Sequence of chain 1.A:
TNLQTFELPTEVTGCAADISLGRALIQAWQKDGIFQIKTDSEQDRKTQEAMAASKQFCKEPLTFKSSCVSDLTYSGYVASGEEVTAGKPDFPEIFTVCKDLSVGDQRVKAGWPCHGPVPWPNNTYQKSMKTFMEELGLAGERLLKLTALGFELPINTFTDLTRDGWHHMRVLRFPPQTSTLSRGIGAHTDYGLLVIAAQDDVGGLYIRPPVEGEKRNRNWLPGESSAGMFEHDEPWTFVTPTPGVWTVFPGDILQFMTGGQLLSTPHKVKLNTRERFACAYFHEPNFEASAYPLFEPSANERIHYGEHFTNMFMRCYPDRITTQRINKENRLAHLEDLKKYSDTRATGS

Binding-site contacts:
Ligand atom CZ contacts residue TYR194 of chain 1.A at 3.4 Å (hydrophobic).
Ligand atom CB contacts residue HIS191 of chain 1.A at 3.4 Å.
Ligand atom CG contacts residue HIS191 of chain 1.A at 3.4 Å.
Ligand atom C contacts residue CYS319 of chain 1.A at 3.9 Å (hydrophobic).
Ligand atom OXT contacts residue THR88 of chain 1.A at 3.9 Å.
Ligand atom CD contacts residue HIS191 of chain 1.A at 3.4 Å.
Ligand atom NH1 contacts residue GLU86 of chain 1.A at 3.8 Å.
Ligand atom N contacts residue VAL87 of chain 1.A at 2.9 Å (h-bond).
Ligand atom C contacts residue ARG318 of chain 1.A at 3.6 Å.
Ligand atom N contacts residue CYS319 of chain 1.A at 3.4 Å (h-bond).
Ligand atom NE contacts residue GLU86 of chain 1.A at 2.9 Å (salt-bridge).
Ligand atom CD contacts residue GLU86 of chain 1.A at 3.7 Å.
Ligand atom NH2 contacts residue ASP193 of chain 1.A at 3.1 Å (salt-bridge).
Ligand atom CB contacts residue TYR194 of chain 1.A at 3.8 Å (hydrophobic).
Ligand atom C contacts residue TYR194 of chain 1.A at 3.2 Å (hydrophobic).
Ligand atom CZ contacts residue ARG173 of chain 1.A at 3.5 Å.
Ligand atom CZ contacts residue GLU86 of chain 1.A at 3.8 Å.
Ligand atom CD contacts residue ASP193 of chain 1.A at 3.6 Å.
Ligand atom O contacts residue TYR194 of chain 1.A at 2.7 Å (h-bond).
Ligand atom CG contacts residue THR88 of chain 1.A at 3.7 Å.
Ligand atom CD contacts residue ARG173 of chain 1.A at 3.8 Å.
Ligand atom CA contacts residue GLU86 of chain 1.A at 3.5 Å.
Ligand atom NH1 contacts residue CYS319 of chain 1.A at 3.7 Å.
Ligand atom CA contacts residue CYS319 of chain 1.A at 3.4 Å (hydrophobic).
Ligand atom CB contacts residue THR88 of chain 1.A at 3.4 Å.
Ligand atom N contacts residue THR88 of chain 1.A at 2.7 Å (h-bond).
Ligand atom CG contacts residue GLU86 of chain 1.A at 3.5 Å.
Ligand atom O contacts residue ARG318 of chain 1.A at 2.8 Å (salt-bridge).
Ligand atom CA contacts residue TYR194 of chain 1.A at 3.2 Å (hydrophobic).
Ligand atom CA contacts residue THR88 of chain 1.A at 3.6 Å.
Ligand atom NH2 contacts residue ARG173 of chain 1.A at 3.9 Å.
Ligand atom NH1 contacts residue PHE316 of chain 1.A at 3.5 Å.
Ligand atom NH1 contacts residue ARG173 of chain 1.A at 3.5 Å (salt-bridge).
Ligand atom NH2 contacts residue TYR194 of chain 1.A at 3.6 Å.
Ligand atom NE contacts residue TYR194 of chain 1.A at 3.6 Å (h-bond).
Ligand atom NE contacts residue ARG173 of chain 1.A at 3.4 Å (salt-bridge).
Ligand atom OXT contacts residue ARG318 of chain 1.A at 3.3 Å (salt-bridge).
Ligand atom N contacts residue GLU86 of chain 1.A at 2.8 Å (salt-bridge).
Ligand atom OXT contacts residue VAL87 of chain 1.A at 3.6 Å.
Ligand atom NH1 contacts residue TYR194 of chain 1.A at 3.7 Å.

The small molecule below binds the protein below.
Small molecule (SMILES): NC(=[NH2+])NCCC[C@H](N)C(=O)O